Sequence of chain 1.C:
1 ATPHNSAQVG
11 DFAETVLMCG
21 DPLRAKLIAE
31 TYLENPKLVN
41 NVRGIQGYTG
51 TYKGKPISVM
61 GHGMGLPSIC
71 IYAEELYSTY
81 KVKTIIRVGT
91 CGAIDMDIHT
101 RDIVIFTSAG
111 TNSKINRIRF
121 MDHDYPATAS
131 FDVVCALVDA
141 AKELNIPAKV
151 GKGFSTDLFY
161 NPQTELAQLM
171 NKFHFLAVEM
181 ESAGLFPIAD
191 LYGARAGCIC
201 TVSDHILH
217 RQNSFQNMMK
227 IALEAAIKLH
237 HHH

Sequence of chain 1.E:
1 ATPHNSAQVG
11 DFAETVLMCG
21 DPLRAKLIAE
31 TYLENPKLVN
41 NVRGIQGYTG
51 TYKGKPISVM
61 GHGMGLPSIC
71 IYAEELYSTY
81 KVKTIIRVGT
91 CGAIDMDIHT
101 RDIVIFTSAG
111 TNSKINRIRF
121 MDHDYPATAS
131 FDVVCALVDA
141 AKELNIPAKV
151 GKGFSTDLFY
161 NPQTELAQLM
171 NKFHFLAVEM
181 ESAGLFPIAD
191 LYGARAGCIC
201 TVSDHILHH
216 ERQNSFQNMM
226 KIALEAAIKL

Binding-site contacts:
Ligand atom O3' contacts residue PO41 of chain 1.Q at 2.7 Å (h-bond).
Ligand atom C3' contacts residue PO41 of chain 1.Q at 3.7 Å.
Ligand atom C5' contacts residue PHE159 of chain 1.E at 3.7 Å (hydrophobic).
Ligand atom C9 contacts residue CYS91 of chain 1.E at 3.5 Å (hydrophobic).
Ligand atom C5 contacts residue GLY92 of chain 1.E at 3.6 Å.
Ligand atom N1' contacts residue PO41 of chain 1.Q at 2.7 Å (h-bond).
Ligand atom N7 contacts residue ASP204 of chain 1.E at 2.9 Å (salt-bridge).
Ligand atom O3' contacts residue MET64 of chain 1.E at 3.6 Å.
Ligand atom N1 contacts residue PHE159 of chain 1.E at 3.7 Å.
Ligand atom N6 contacts residue ASP204 of chain 1.E at 3.2 Å (salt-bridge).
Ligand atom N7 contacts residue SER203 of chain 1.E at 3.8 Å.
Ligand atom C5' contacts residue HIS4 of chain 1.C at 3.4 Å.
Ligand atom N1' contacts residue THR90 of chain 1.E at 3.7 Å.
Ligand atom N3 contacts residue VAL178 of chain 1.E at 3.5 Å (h-bond).
Ligand atom C8 contacts residue ASP204 of chain 1.E at 3.7 Å.
Ligand atom C10 contacts residue CYS91 of chain 1.E at 3.7 Å (hydrophobic).
Ligand atom C4' contacts residue PO41 of chain 1.Q at 3.6 Å.
Ligand atom C4 contacts residue VAL178 of chain 1.E at 3.4 Å (hydrophobic).
Ligand atom C6' contacts residue ARG43 of chain 1.C at 3.7 Å.
Ligand atom C3' contacts residue GLU181 of chain 1.E at 3.5 Å.
Ligand atom O5' contacts residue HIS4 of chain 1.C at 2.6 Å (h-bond).
Ligand atom C8 contacts residue THR90 of chain 1.E at 3.7 Å.
Ligand atom C2' contacts residue GLU181 of chain 1.E at 3.7 Å.
Ligand atom C6 contacts residue PHE159 of chain 1.E at 3.7 Å (hydrophobic).
Ligand atom C8 contacts residue GLY92 of chain 1.E at 3.4 Å.
Ligand atom C4' contacts residue ARG43 of chain 1.C at 3.8 Å.
Ligand atom C10 contacts residue PO41 of chain 1.Q at 3.4 Å.
Ligand atom C2 contacts residue VAL178 of chain 1.E at 3.8 Å (hydrophobic).
Ligand atom C8 contacts residue CYS91 of chain 1.E at 3.3 Å (hydrophobic).
Ligand atom C2' contacts residue PO41 of chain 1.Q at 3.5 Å.
Ligand atom O5' contacts residue PHE159 of chain 1.E at 3.4 Å.
Ligand atom C6' contacts residue THR90 of chain 1.E at 3.5 Å.
Ligand atom C9 contacts residue VAL178 of chain 1.E at 3.8 Å (hydrophobic).
Ligand atom C10 contacts residue THR90 of chain 1.E at 3.1 Å.
Ligand atom N7 contacts residue CYS91 of chain 1.E at 3.6 Å.
Ligand atom C6' contacts residue PO41 of chain 1.Q at 3.4 Å.
Ligand atom N3 contacts residue GLU179 of chain 1.E at 3.7 Å.
Ligand atom O3' contacts residue GLU181 of chain 1.E at 2.7 Å (salt-bridge).
Ligand atom C8 contacts residue SER203 of chain 1.E at 3.5 Å.
Ligand atom N7 contacts residue GLY92 of chain 1.E at 3.2 Å (h-bond).

This protein binds this small molecule.
Small molecule (SMILES): Nc1ncnc2c(CN3C[C@H](CO)[C@@H](O)C3)c[nH]c12